Sequence of chain 1.C:
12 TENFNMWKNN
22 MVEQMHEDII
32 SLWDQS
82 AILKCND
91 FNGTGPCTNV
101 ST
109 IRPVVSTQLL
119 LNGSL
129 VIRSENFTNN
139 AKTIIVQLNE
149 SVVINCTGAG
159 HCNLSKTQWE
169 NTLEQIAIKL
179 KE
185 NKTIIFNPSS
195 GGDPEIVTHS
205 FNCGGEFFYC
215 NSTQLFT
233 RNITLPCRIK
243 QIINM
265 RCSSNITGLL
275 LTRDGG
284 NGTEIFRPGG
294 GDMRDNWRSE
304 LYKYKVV

Sequence of chain 1.A:
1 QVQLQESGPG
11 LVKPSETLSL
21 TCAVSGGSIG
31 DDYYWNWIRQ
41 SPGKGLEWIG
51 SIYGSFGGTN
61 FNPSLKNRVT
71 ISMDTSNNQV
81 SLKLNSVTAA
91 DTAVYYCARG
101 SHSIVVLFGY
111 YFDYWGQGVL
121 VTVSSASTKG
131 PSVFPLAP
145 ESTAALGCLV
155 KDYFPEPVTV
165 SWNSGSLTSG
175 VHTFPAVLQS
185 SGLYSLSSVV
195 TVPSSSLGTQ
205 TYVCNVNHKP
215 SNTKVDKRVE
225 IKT

Binding-site contacts:
Ligand atom C1 contacts residue ASN215 of chain 1.C at 1.4 Å.
Ligand atom O6 contacts residue PHE56 of chain 1.A at 3.8 Å.
Ligand atom O7 contacts residue ASN215 of chain 1.C at 4.3 Å.
Ligand atom C1 contacts residue THR217 of chain 1.C at 4.5 Å.
Ligand atom O6 contacts residue ASN215 of chain 1.C at 4.5 Å.
Ligand atom C6 contacts residue PHE56 of chain 1.A at 4.1 Å (hydrophobic).
Ligand atom C4 contacts residue ASN215 of chain 1.C at 4.0 Å.
Ligand atom C6 contacts residue ASN215 of chain 1.C at 4.5 Å.
Ligand atom N2 contacts residue ASN215 of chain 1.C at 3.0 Å (h-bond).
Ligand atom C3 contacts residue ASN215 of chain 1.C at 3.7 Å.
Ligand atom O4 contacts residue PHE56 of chain 1.A at 4.0 Å.
Ligand atom O6 contacts residue VAL201 of chain 1.C at 3.9 Å.
Ligand atom C2 contacts residue THR217 of chain 1.C at 4.5 Å.
Ligand atom C2 contacts residue ASN215 of chain 1.C at 2.4 Å.
Ligand atom C5 contacts residue ASN215 of chain 1.C at 3.5 Å.
Ligand atom C7 contacts residue ASN215 of chain 1.C at 4.0 Å.
Ligand atom O5 contacts residue ASN215 of chain 1.C at 2.1 Å (h-bond).

A small-molecule ligand and the protein it binds are described below.
Small molecule (SMILES): CC(=O)N[C@@H]1[C@@H](O)[C@H](O)[C@@H](CO)O[C@H]1O